Sequence of chain 1.B:
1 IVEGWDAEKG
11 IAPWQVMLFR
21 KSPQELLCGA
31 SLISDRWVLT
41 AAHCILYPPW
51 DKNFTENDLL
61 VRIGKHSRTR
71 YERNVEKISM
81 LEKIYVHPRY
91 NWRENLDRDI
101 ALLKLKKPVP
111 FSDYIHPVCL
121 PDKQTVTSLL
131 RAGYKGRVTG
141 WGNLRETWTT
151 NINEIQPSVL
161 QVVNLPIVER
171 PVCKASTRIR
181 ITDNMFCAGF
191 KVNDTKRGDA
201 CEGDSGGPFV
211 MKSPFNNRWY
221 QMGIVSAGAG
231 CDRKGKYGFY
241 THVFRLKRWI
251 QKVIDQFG

This protein binds this small molecule.
Small molecule (SMILES): CC(=O)N[C@@H]1[C@@H](O)[C@H](O)[C@@H](CO)O[C@H]1O

Binding-site contacts:
Ligand atom C7 contacts residue PRO48 of chain 1.B at 4.4 Å (hydrophobic).
Ligand atom C1 contacts residue ASN53 of chain 1.B at 1.5 Å.
Ligand atom O7 contacts residue ASN53 of chain 1.B at 4.1 Å.
Ligand atom N2 contacts residue LEU46 of chain 1.B at 4.5 Å.
Ligand atom C3 contacts residue ASN53 of chain 1.B at 3.9 Å.
Ligand atom C2 contacts residue ASN53 of chain 1.B at 2.5 Å.
Ligand atom C5 contacts residue ASN53 of chain 1.B at 3.7 Å.
Ligand atom C4 contacts residue ASN53 of chain 1.B at 4.4 Å.
Ligand atom O5 contacts residue ASN53 of chain 1.B at 2.5 Å (h-bond).
Ligand atom C8 contacts residue TRP92 of chain 1.B at 4.2 Å (hydrophobic).
Ligand atom O7 contacts residue PRO48 of chain 1.B at 3.9 Å.
Ligand atom N2 contacts residue ASN53 of chain 1.B at 2.8 Å (h-bond).
Ligand atom C7 contacts residue LEU46 of chain 1.B at 4.5 Å (hydrophobic).
Ligand atom C7 contacts residue ASN53 of chain 1.B at 3.8 Å.
Ligand atom C8 contacts residue LEU46 of chain 1.B at 4.4 Å (hydrophobic).